Binding-site contacts:
Ligand atom N2 contacts residue GLU166 of chain 2.A at 3.8 Å.
Ligand atom N3 contacts residue GLU166 of chain 2.A at 3.4 Å (salt-bridge).
Ligand atom C4 contacts residue GLN189 of chain 2.A at 3.4 Å.
Ligand atom N4 contacts residue HIS163 of chain 2.A at 2.8 Å (h-bond).
Ligand atom C9 contacts residue LEU141 of chain 2.A at 3.6 Å (hydrophobic).
Ligand atom C8 contacts residue LEU141 of chain 2.A at 3.6 Å (hydrophobic).
Ligand atom C14 contacts residue MET49 of chain 2.A at 3.8 Å (hydrophobic).
Ligand atom C13 contacts residue HIS41 of chain 2.A at 3.8 Å.
Ligand atom C3 contacts residue ARG188 of chain 2.A at 3.8 Å.
Ligand atom C11 contacts residue ASN142 of chain 2.A at 3.5 Å.
Ligand atom N3 contacts residue MET165 of chain 2.A at 3.5 Å.
Ligand atom N2 contacts residue CYS145 of chain 2.A at 3.7 Å.
Ligand atom C1 contacts residue ASP187 of chain 2.A at 3.4 Å.
Ligand atom C1 contacts residue MET49 of chain 2.A at 3.6 Å (hydrophobic).
Ligand atom C6 contacts residue HIS164 of chain 2.A at 3.6 Å.
Ligand atom C9 contacts residue GLU166 of chain 2.A at 3.7 Å.
Ligand atom C8 contacts residue GLU166 of chain 2.A at 3.6 Å.
Ligand atom C5 contacts residue HIS164 of chain 2.A at 3.8 Å.
Ligand atom C3 contacts residue MET165 of chain 2.A at 3.8 Å (hydrophobic).
Ligand atom C14 contacts residue HIS164 of chain 2.A at 3.7 Å.
Ligand atom O1 contacts residue GLU166 of chain 2.A at 3.0 Å (salt-bridge).
Ligand atom C14 contacts residue HIS41 of chain 2.A at 3.4 Å.
Ligand atom C9 contacts residue ASN142 of chain 2.A at 3.4 Å.
Ligand atom C7 contacts residue GLU166 of chain 2.A at 3.6 Å.
Ligand atom C6 contacts residue CYS145 of chain 2.A at 3.5 Å (hydrophobic).
Ligand atom C1 contacts residue ARG188 of chain 2.A at 3.9 Å.
Ligand atom C9 contacts residue PHE140 of chain 2.A at 3.9 Å (hydrophobic).
Ligand atom N4 contacts residue GLU166 of chain 2.A at 3.6 Å.
Ligand atom C5 contacts residue GLU166 of chain 2.A at 3.9 Å.
Ligand atom N3 contacts residue CYS145 of chain 2.A at 3.4 Å (h-bond).
Ligand atom N3 contacts residue HIS164 of chain 2.A at 3.7 Å.
Ligand atom C8 contacts residue ASN142 of chain 2.A at 3.9 Å.
Ligand atom C2 contacts residue MET49 of chain 2.A at 3.8 Å (hydrophobic).
Ligand atom C5 contacts residue MET165 of chain 2.A at 3.8 Å (hydrophobic).
Ligand atom C10 contacts residue ASN142 of chain 2.A at 3.7 Å.
Ligand atom O1 contacts residue MET165 of chain 2.A at 3.5 Å.
Ligand atom C8 contacts residue PHE140 of chain 2.A at 3.3 Å (hydrophobic).
Ligand atom C13 contacts residue MET49 of chain 2.A at 3.5 Å (hydrophobic).
Ligand atom N3 contacts residue HIS163 of chain 2.A at 3.2 Å (h-bond).
Ligand atom C1 contacts residue TYR54 of chain 2.A at 3.8 Å (hydrophobic).

Sequence of chain 2.A:
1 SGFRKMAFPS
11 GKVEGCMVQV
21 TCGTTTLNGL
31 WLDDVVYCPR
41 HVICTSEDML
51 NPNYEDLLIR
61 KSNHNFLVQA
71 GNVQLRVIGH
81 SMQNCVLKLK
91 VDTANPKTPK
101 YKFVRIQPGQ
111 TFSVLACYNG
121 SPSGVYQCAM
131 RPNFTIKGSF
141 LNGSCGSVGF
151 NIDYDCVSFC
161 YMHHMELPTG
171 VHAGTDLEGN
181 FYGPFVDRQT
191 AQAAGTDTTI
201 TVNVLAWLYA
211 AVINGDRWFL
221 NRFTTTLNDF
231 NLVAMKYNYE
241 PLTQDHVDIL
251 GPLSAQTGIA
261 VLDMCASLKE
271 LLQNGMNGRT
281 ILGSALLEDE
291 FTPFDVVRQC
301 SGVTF

This protein binds this small molecule.
Small molecule (SMILES): C=C1CCN(C(=O)Cn2nnc3ccccc32)CC1

Sequence of chain 1.A:
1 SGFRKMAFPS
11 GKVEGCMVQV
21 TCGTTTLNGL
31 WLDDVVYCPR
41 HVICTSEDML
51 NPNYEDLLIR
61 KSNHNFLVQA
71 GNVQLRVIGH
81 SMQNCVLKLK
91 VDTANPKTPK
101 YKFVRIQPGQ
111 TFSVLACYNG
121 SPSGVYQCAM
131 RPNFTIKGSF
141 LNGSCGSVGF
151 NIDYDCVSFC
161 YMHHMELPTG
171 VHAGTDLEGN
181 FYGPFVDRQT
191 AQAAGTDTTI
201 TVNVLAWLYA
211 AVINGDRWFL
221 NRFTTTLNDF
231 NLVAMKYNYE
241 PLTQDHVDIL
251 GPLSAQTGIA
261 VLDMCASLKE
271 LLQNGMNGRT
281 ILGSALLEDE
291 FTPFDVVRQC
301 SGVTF